Sequence of chain 1.B:
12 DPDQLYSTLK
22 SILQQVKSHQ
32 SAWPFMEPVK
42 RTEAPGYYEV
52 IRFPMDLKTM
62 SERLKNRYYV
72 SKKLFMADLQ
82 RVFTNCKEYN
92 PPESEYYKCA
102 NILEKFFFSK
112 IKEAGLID

The protein below binds the small molecule below.
Small molecule (SMILES): NC(=O)c1cccc2c1OCCO2

Binding-site contacts:
Ligand atom CAD contacts residue ALA45 of chain 1.B at 4.1 Å (hydrophobic).
Ligand atom CAL contacts residue VAL40 of chain 1.B at 4.0 Å (hydrophobic).
Ligand atom CAC contacts residue VAL40 of chain 1.B at 4.3 Å (hydrophobic).
Ligand atom OAB contacts residue CYS87 of chain 1.B at 4.0 Å.
Ligand atom CAL contacts residue ASN91 of chain 1.B at 4.4 Å.
Ligand atom CAE contacts residue ASN91 of chain 1.B at 3.8 Å.
Ligand atom CAM contacts residue VAL40 of chain 1.B at 4.2 Å (hydrophobic).
Ligand atom CAM contacts residue PRO35 of chain 1.B at 4.4 Å (hydrophobic).
Ligand atom CAC contacts residue TYR97 of chain 1.B at 4.0 Å (hydrophobic).
Ligand atom OAB contacts residue TYR48 of chain 1.B at 4.4 Å.
Ligand atom CAJ contacts residue VAL40 of chain 1.B at 4.0 Å (hydrophobic).
Ligand atom CAD contacts residue GLU44 of chain 1.B at 3.5 Å.
Ligand atom NAA contacts residue PRO35 of chain 1.B at 3.2 Å (h-bond).
Ligand atom OAB contacts residue VAL40 of chain 1.B at 4.4 Å.
Ligand atom CAE contacts residue TYR97 of chain 1.B at 4.0 Å (hydrophobic).
Ligand atom CAL contacts residue TYR97 of chain 1.B at 4.1 Å (hydrophobic).
Ligand atom CAK contacts residue TYR97 of chain 1.B at 3.7 Å (hydrophobic).
Ligand atom CAD contacts residue VAL40 of chain 1.B at 4.4 Å (hydrophobic).
Ligand atom CAF contacts residue GLU44 of chain 1.B at 4.1 Å.
Ligand atom CAM contacts residue TYR97 of chain 1.B at 4.0 Å (hydrophobic).
Ligand atom OAH contacts residue GLU44 of chain 1.B at 3.6 Å (salt-bridge).
Ligand atom CAC contacts residue ALA45 of chain 1.B at 3.7 Å (hydrophobic).
Ligand atom CAJ contacts residue TYR97 of chain 1.B at 4.4 Å (hydrophobic).
Ligand atom CAC contacts residue TYR90 of chain 1.B at 4.1 Å (hydrophobic).
Ligand atom CAF contacts residue TYR97 of chain 1.B at 3.5 Å (hydrophobic).
Ligand atom CAD contacts residue TYR97 of chain 1.B at 4.0 Å (hydrophobic).
Ligand atom CAC contacts residue ASN91 of chain 1.B at 4.3 Å.
Ligand atom CAG contacts residue PRO35 of chain 1.B at 3.4 Å (hydrophobic).
Ligand atom OAB contacts residue ASN91 of chain 1.B at 3.0 Å (h-bond).
Ligand atom OAI contacts residue VAL40 of chain 1.B at 4.4 Å.
Ligand atom CAE contacts residue TYR90 of chain 1.B at 4.2 Å (hydrophobic).
Ligand atom NAA contacts residue PHE36 of chain 1.B at 4.1 Å.
Ligand atom CAJ contacts residue ASN91 of chain 1.B at 3.9 Å.
Ligand atom CAJ contacts residue PRO35 of chain 1.B at 4.5 Å (hydrophobic).
Ligand atom NAA contacts residue VAL40 of chain 1.B at 4.3 Å.
Ligand atom OAI contacts residue PRO35 of chain 1.B at 3.1 Å (h-bond).
Ligand atom OAI contacts residue TYR97 of chain 1.B at 4.3 Å.
Ligand atom CAC contacts residue GLU44 of chain 1.B at 4.1 Å.
Ligand atom OAH contacts residue TYR97 of chain 1.B at 3.7 Å.
Ligand atom CAE contacts residue VAL40 of chain 1.B at 4.4 Å (hydrophobic).